This protein binds this small molecule.
Small molecule (SMILES): CC(=O)N[C@@H]1[C@@H](O)[C@H](O)[C@@H](CO)O[C@H]1O

Binding-site contacts:
Ligand atom N2 contacts residue ASN38 of chain 1.C at 2.8 Å (h-bond).
Ligand atom C7 contacts residue ASN38 of chain 1.C at 3.4 Å.
Ligand atom C1 contacts residue ASN38 of chain 1.C at 1.4 Å.
Ligand atom O5 contacts residue ASN38 of chain 1.C at 2.5 Å (h-bond).
Ligand atom C5 contacts residue ASN38 of chain 1.C at 3.7 Å.
Ligand atom C3 contacts residue ASN38 of chain 1.C at 3.8 Å.
Ligand atom C2 contacts residue ASN38 of chain 1.C at 2.5 Å.
Ligand atom C8 contacts residue ASN38 of chain 1.C at 4.4 Å.
Ligand atom C4 contacts residue ASN38 of chain 1.C at 4.3 Å.
Ligand atom O6 contacts residue ASN38 of chain 1.C at 4.0 Å.
Ligand atom O7 contacts residue ASN38 of chain 1.C at 3.6 Å (h-bond).

Sequence of chain 1.C:
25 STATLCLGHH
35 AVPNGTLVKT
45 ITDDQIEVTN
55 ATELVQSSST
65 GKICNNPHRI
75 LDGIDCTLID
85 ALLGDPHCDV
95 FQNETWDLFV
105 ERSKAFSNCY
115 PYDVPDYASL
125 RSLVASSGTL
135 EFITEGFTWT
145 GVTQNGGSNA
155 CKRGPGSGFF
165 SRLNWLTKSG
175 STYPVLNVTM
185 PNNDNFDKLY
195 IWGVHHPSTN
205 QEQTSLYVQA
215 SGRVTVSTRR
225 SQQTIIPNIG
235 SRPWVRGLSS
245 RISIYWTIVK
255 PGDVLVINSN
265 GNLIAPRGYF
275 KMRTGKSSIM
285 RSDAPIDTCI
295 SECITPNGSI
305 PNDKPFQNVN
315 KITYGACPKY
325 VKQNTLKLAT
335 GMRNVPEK